A protein and the small-molecule ligand that binds it are described below.
Small molecule (SMILES): C[C@]12CC[C@H](OS(=O)(=O)O)CC1=CC[C@@H]1[C@@H]2CC[C@]2(C)C(=O)CC[C@@H]12

Sequence of chain 1.A:
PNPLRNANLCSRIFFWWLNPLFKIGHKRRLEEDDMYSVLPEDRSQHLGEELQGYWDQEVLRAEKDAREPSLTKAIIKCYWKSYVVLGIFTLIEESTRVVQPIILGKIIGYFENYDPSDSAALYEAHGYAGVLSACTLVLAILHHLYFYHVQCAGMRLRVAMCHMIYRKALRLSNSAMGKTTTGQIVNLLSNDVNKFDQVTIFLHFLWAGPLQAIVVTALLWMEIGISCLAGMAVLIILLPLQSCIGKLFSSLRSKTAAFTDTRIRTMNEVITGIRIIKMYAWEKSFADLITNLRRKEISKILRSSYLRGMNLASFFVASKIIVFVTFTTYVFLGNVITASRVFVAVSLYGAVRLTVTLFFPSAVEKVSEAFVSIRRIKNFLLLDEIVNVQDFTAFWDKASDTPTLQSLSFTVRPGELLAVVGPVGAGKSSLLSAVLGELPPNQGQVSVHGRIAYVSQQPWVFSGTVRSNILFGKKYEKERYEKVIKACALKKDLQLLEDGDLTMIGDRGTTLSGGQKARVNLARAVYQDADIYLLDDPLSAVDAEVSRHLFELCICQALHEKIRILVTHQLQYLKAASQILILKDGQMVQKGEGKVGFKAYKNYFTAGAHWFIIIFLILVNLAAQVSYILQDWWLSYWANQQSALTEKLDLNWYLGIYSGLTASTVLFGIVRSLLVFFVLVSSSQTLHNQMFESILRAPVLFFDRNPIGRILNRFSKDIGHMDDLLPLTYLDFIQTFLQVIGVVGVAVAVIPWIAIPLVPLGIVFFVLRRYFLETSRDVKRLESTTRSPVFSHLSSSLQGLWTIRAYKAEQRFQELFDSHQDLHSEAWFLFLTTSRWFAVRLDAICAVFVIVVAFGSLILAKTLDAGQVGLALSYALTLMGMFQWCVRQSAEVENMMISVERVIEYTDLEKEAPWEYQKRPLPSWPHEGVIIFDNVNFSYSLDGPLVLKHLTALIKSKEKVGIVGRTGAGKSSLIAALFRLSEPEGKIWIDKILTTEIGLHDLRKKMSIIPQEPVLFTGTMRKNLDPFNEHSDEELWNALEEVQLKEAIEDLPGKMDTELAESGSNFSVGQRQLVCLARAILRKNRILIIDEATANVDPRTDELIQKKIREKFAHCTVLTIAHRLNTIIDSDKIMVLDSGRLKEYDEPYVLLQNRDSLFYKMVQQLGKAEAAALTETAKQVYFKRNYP

Binding-site contacts:
Ligand atom C12 contacts residue LEU367 of chain 1.A at 4.3 Å (hydrophobic).
Ligand atom C14 contacts residue LEU367 of chain 1.A at 4.0 Å (hydrophobic).
Ligand atom C25 contacts residue LEU363 of chain 1.A at 4.0 Å (hydrophobic).
Ligand atom C10 contacts residue TRP995 of chain 1.A at 3.8 Å (hydrophobic).
Ligand atom O23 contacts residue THR846 of chain 1.A at 3.6 Å.
Ligand atom O20 contacts residue PHE324 of chain 1.A at 4.0 Å.
Ligand atom C16 contacts residue GLY991 of chain 1.A at 4.1 Å.
Ligand atom O11 contacts residue PHE156 of chain 1.A at 4.1 Å.
Ligand atom O24 contacts residue PHE324 of chain 1.A at 4.0 Å.
Ligand atom O23 contacts residue GLN849 of chain 1.A at 3.7 Å.
Ligand atom O20 contacts residue ARG362 of chain 1.A at 4.1 Å.
Ligand atom C06 contacts residue TRP995 of chain 1.A at 4.2 Å (hydrophobic).
Ligand atom O22 contacts residue GLN845 of chain 1.A at 4.0 Å.
Ligand atom C19 contacts residue LEU367 of chain 1.A at 4.3 Å (hydrophobic).
Ligand atom O24 contacts residue GLN845 of chain 1.A at 2.7 Å (h-bond).
Ligand atom C13 contacts residue LEU367 of chain 1.A at 3.8 Å (hydrophobic).
Ligand atom C16 contacts residue MET992 of chain 1.A at 4.1 Å (hydrophobic).
Ligand atom S21 contacts residue GLN845 of chain 1.A at 3.9 Å.
Ligand atom C09 contacts residue TRP995 of chain 1.A at 3.8 Å (hydrophobic).
Ligand atom C01 contacts residue PHE156 of chain 1.A at 3.5 Å (hydrophobic).
Ligand atom O22 contacts residue GLN849 of chain 1.A at 2.8 Å (h-bond).
Ligand atom C17 contacts residue MET992 of chain 1.A at 4.1 Å (hydrophobic).
Ligand atom C25 contacts residue LEU367 of chain 1.A at 4.1 Å (hydrophobic).
Ligand atom C02 contacts residue TRP995 of chain 1.A at 4.2 Å (hydrophobic).
Ligand atom O23 contacts residue MET992 of chain 1.A at 3.8 Å.
Ligand atom S21 contacts residue GLN849 of chain 1.A at 4.0 Å.
Ligand atom O22 contacts residue ARG362 of chain 1.A at 3.7 Å.
Ligand atom C03 contacts residue TRP995 of chain 1.A at 3.8 Å (hydrophobic).
Ligand atom C07 contacts residue TRP995 of chain 1.A at 4.0 Å (hydrophobic).
Ligand atom C04 contacts residue GLY991 of chain 1.A at 4.2 Å.
Ligand atom O11 contacts residue TRP995 of chain 1.A at 4.0 Å.
Ligand atom O24 contacts residue THR846 of chain 1.A at 4.1 Å.
Ligand atom C04 contacts residue TRP995 of chain 1.A at 4.2 Å (hydrophobic).
Ligand atom C01 contacts residue PHE368 of chain 1.A at 4.0 Å (hydrophobic).
Ligand atom C16 contacts residue TRP995 of chain 1.A at 4.3 Å (hydrophobic).
Ligand atom C13 contacts residue TRP995 of chain 1.A at 3.9 Å (hydrophobic).
Ligand atom C12 contacts residue TRP995 of chain 1.A at 3.7 Å (hydrophobic).
Ligand atom C08 contacts residue TRP995 of chain 1.A at 3.9 Å (hydrophobic).
Ligand atom C05 contacts residue TRP995 of chain 1.A at 3.9 Å (hydrophobic).
Ligand atom C19 contacts residue PHE324 of chain 1.A at 3.8 Å (hydrophobic).